Binding-site contacts:
Ligand atom O7 contacts residue ASN463 of chain 2.B at 4.3 Å.
Ligand atom O6 contacts residue ASN463 of chain 2.B at 4.2 Å.
Ligand atom O5 contacts residue ASN463 of chain 2.B at 2.4 Å (h-bond).
Ligand atom C6 contacts residue ASN463 of chain 2.B at 4.4 Å.
Ligand atom C7 contacts residue ASN463 of chain 2.B at 3.4 Å.
Ligand atom C5 contacts residue ASN463 of chain 2.B at 3.6 Å.
Ligand atom C3 contacts residue ASN463 of chain 2.B at 3.8 Å.
Ligand atom C8 contacts residue ASN463 of chain 2.B at 3.5 Å.
Ligand atom O6 contacts residue SER461 of chain 2.B at 4.0 Å.
Ligand atom C4 contacts residue ASN463 of chain 2.B at 4.3 Å.
Ligand atom C1 contacts residue ASN463 of chain 2.B at 1.4 Å.
Ligand atom C2 contacts residue ASN463 of chain 2.B at 2.5 Å.
Ligand atom N2 contacts residue ASN463 of chain 2.B at 3.0 Å (h-bond).

Sequence of chain 2.B:
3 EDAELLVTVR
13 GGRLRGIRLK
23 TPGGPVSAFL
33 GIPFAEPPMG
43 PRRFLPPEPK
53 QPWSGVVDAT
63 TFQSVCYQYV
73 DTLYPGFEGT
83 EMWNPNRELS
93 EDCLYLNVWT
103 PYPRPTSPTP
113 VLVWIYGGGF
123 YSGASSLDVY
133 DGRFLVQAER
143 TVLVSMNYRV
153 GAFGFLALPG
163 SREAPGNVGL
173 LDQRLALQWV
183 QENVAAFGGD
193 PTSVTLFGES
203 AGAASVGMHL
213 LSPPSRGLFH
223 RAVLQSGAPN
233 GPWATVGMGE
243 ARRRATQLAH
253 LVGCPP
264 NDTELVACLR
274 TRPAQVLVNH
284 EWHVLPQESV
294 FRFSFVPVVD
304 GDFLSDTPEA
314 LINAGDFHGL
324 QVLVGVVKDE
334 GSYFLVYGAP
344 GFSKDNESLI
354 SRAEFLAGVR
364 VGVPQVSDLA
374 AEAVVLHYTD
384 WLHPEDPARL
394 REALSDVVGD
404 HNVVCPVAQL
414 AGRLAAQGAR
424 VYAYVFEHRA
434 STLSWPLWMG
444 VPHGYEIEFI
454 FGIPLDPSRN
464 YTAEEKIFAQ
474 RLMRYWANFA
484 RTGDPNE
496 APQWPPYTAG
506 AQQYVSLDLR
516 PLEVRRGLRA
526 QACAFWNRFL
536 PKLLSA

This protein binds this small molecule.
Small molecule (SMILES): CC(=O)N[C@@H]1[C@@H](O)[C@H](O)[C@@H](CO)O[C@H]1O